Sequence of chain 2.B:
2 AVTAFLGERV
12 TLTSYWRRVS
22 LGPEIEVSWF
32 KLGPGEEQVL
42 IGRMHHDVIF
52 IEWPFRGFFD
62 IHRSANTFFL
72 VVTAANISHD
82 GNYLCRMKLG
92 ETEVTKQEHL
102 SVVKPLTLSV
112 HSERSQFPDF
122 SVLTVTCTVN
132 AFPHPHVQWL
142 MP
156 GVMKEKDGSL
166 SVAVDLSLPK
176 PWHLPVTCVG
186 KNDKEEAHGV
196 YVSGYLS

This protein binds this small molecule.
Small molecule (SMILES): CC(=O)N[C@H]1[C@H](O[C@H]2[C@H](O)[C@@H](NC(C)=O)CO[C@@H]2CO)O[C@H](CO)[C@@H](O[C@@H]2O[C@H](CO)[C@@H](O)[C@H](O)[C@@H]2O)[C@@H]1O

Binding-site contacts:
Ligand atom O3 contacts residue PRO55 of chain 2.B at 4.0 Å.
Ligand atom C5 contacts residue SER79 of chain 2.B at 3.9 Å.
Ligand atom C3 contacts residue ASN77 of chain 2.B at 3.9 Å.
Ligand atom N2 contacts residue PRO55 of chain 2.B at 2.8 Å (h-bond).
Ligand atom C4 contacts residue PHE59 of chain 2.B at 3.9 Å (hydrophobic).
Ligand atom C5 contacts residue HIS80 of chain 2.B at 3.9 Å.
Ligand atom C8 contacts residue PHE56 of chain 2.B at 3.7 Å (hydrophobic).
Ligand atom O6 contacts residue PHE59 of chain 2.B at 4.0 Å.
Ligand atom O5 contacts residue PHE59 of chain 2.B at 3.6 Å.
Ligand atom O6 contacts residue HIS80 of chain 2.B at 2.9 Å (h-bond).
Ligand atom C1 contacts residue SER79 of chain 2.B at 3.3 Å.
Ligand atom C7 contacts residue ASN77 of chain 2.B at 3.5 Å.
Ligand atom C8 contacts residue PRO55 of chain 2.B at 3.7 Å (hydrophobic).
Ligand atom O5 contacts residue SER79 of chain 2.B at 3.6 Å.
Ligand atom O5 contacts residue HIS80 of chain 2.B at 3.1 Å (h-bond).
Ligand atom C6 contacts residue PHE59 of chain 2.B at 3.6 Å (hydrophobic).
Ligand atom O7 contacts residue ASN77 of chain 2.B at 3.5 Å (h-bond).
Ligand atom C3 contacts residue PRO55 of chain 2.B at 3.7 Å (hydrophobic).
Ligand atom O5 contacts residue ASN77 of chain 2.B at 2.3 Å (h-bond).
Ligand atom C7 contacts residue PRO55 of chain 2.B at 3.7 Å (hydrophobic).
Ligand atom O6 contacts residue PHE60 of chain 2.B at 3.7 Å.
Ligand atom O6 contacts residue PHE56 of chain 2.B at 4.1 Å.
Ligand atom C5 contacts residue ASN77 of chain 2.B at 3.6 Å.
Ligand atom C4 contacts residue ASN77 of chain 2.B at 4.2 Å.
Ligand atom C2 contacts residue PHE59 of chain 2.B at 4.3 Å (hydrophobic).
Ligand atom C6 contacts residue PRO55 of chain 2.B at 4.3 Å (hydrophobic).
Ligand atom C1 contacts residue PHE59 of chain 2.B at 4.1 Å (hydrophobic).
Ligand atom C6 contacts residue HIS80 of chain 2.B at 3.8 Å.
Ligand atom C2 contacts residue SER79 of chain 2.B at 4.5 Å.
Ligand atom C1 contacts residue HIS80 of chain 2.B at 3.8 Å.
Ligand atom C2 contacts residue ASN77 of chain 2.B at 2.5 Å.
Ligand atom O6 contacts residue SER79 of chain 2.B at 4.2 Å.
Ligand atom C1 contacts residue PRO55 of chain 2.B at 4.1 Å (hydrophobic).
Ligand atom C1 contacts residue ASN77 of chain 2.B at 1.5 Å.
Ligand atom C2 contacts residue PRO55 of chain 2.B at 3.7 Å (hydrophobic).
Ligand atom N2 contacts residue ASN77 of chain 2.B at 3.0 Å (h-bond).
Ligand atom C5 contacts residue PHE59 of chain 2.B at 4.0 Å (hydrophobic).